Binding-site contacts:
Ligand atom OP1 contacts residue ILE69 of chain 1.A at 3.0 Å (h-bond).
Ligand atom OP2 contacts residue NA1 of chain 1.F at 3.8 Å.
Ligand atom OP1 contacts residue LYS68 of chain 1.A at 3.6 Å.
Ligand atom OP1 contacts residue PRO63 of chain 1.A at 3.6 Å.
Ligand atom OP1 contacts residue GLY64 of chain 1.A at 3.1 Å (h-bond).
Ligand atom O6 contacts residue HIS34 of chain 1.A at 3.9 Å.
Ligand atom OP2 contacts residue LYS68 of chain 1.A at 3.1 Å (salt-bridge).
Ligand atom N3 contacts residue ALA38 of chain 1.A at 3.5 Å.
Ligand atom OP1 contacts residue LEU62 of chain 1.A at 3.6 Å.
Ligand atom P contacts residue LYS35 of chain 1.A at 3.7 Å.
Ligand atom P contacts residue VAL65 of chain 1.A at 3.7 Å.
Ligand atom C5' contacts residue ILE69 of chain 1.A at 3.8 Å (hydrophobic).
Ligand atom C3' contacts residue GLY66 of chain 1.A at 3.7 Å.
Ligand atom C4' contacts residue GLY64 of chain 1.A at 3.4 Å.
Ligand atom O5' contacts residue LYS35 of chain 1.A at 3.9 Å.
Ligand atom C5' contacts residue GLY66 of chain 1.A at 3.5 Å.
Ligand atom OP1 contacts residue NA1 of chain 1.F at 2.6 Å (h-bond).
Ligand atom O3' contacts residue GLY64 of chain 1.A at 3.6 Å.
Ligand atom C5' contacts residue GLY64 of chain 1.A at 3.2 Å.
Ligand atom P contacts residue LYS68 of chain 1.A at 3.9 Å.
Ligand atom C5' contacts residue TYR39 of chain 1.A at 3.5 Å (hydrophobic).
Ligand atom N7 contacts residue LYS35 of chain 1.A at 3.8 Å.
Ligand atom O4' contacts residue ALA38 of chain 1.A at 3.7 Å.
Ligand atom O3' contacts residue ILE69 of chain 1.A at 3.2 Å.
Ligand atom OP2 contacts residue VAL65 of chain 1.A at 3.6 Å.
Ligand atom OP1 contacts residue THR67 of chain 1.A at 3.6 Å.
Ligand atom OP1 contacts residue VAL65 of chain 1.A at 3.3 Å (h-bond).
Ligand atom OP1 contacts residue LYS35 of chain 1.A at 3.6 Å.
Ligand atom OP1 contacts residue LYS68 of chain 1.A at 3.1 Å (salt-bridge).
Ligand atom P contacts residue GLY66 of chain 1.A at 3.6 Å.
Ligand atom OP3 contacts residue LYS35 of chain 1.A at 2.8 Å (salt-bridge).
Ligand atom P contacts residue LYS68 of chain 1.A at 3.5 Å.
Ligand atom O5' contacts residue GLY66 of chain 1.A at 3.6 Å.
Ligand atom O3' contacts residue VAL65 of chain 1.A at 3.8 Å.
Ligand atom P contacts residue ILE69 of chain 1.A at 3.8 Å.
Ligand atom OP1 contacts residue GLY66 of chain 1.A at 2.7 Å (h-bond).
Ligand atom P contacts residue NA1 of chain 1.F at 3.7 Å.
Ligand atom OP2 contacts residue LYS68 of chain 1.A at 2.8 Å (salt-bridge).
Ligand atom OP2 contacts residue GLY66 of chain 1.A at 3.6 Å.
Ligand atom OP2 contacts residue THR67 of chain 1.A at 3.6 Å (h-bond).

This small molecule binds to this protein.
Small molecule (SMILES): Cc1cn([C@H]2C[C@H](O[P](=O)(O)OC[C@H]3O[C@@H](n4ccc(N)nc4=O)C[C@@H]3O[P](=O)(O)OC[C@H]3O[C@@H](n4cnc5c(=O)nc(N)[nH]c54)C[C@@H]3O[P](=O)(O)OC[C@H]3O[C@@H](n4cnc5c(=O)nc(N)[nH]c54)C[C@@H]3O)[C@@H](CO[P](=O)(O)O[C@H]3C[C@H](n4cnc5c(=O)nc(N)[nH]c54)O[C@@H]3COP(=O)(O)O)O2)c(=O)[nH]c1=O

Sequence of chain 1.A:
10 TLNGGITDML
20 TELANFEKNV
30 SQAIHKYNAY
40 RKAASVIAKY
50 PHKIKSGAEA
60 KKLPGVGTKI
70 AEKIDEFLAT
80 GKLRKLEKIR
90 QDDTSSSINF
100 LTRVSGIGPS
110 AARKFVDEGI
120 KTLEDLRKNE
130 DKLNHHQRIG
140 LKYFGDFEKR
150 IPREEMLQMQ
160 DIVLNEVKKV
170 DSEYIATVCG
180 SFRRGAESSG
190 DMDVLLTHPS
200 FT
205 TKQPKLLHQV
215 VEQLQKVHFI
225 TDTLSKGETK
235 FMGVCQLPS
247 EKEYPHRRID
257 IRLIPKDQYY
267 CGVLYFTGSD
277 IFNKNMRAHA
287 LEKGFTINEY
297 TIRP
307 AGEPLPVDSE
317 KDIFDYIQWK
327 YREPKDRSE